This small molecule binds to this protein.
Small molecule (SMILES): CC(=O)N[C@@H]1[C@@H](O)[C@H](O)[C@@H](CO)O[C@H]1O

Sequence of chain 3.A:
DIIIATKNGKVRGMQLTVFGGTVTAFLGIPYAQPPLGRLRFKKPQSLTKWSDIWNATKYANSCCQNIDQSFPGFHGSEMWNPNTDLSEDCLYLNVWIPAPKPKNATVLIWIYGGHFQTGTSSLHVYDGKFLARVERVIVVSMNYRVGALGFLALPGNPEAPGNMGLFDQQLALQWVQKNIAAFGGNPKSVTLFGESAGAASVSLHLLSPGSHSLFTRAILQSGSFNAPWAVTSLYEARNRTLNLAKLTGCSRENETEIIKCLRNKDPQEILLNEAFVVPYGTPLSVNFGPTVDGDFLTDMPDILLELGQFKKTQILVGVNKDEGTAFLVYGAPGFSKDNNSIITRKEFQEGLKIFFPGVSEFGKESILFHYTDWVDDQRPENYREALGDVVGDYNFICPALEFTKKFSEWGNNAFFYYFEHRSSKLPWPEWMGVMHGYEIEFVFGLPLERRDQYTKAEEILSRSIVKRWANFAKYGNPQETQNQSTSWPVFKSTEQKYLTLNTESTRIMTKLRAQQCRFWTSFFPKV

Binding-site contacts:
Ligand atom C7 contacts residue ASN256 of chain 3.A at 4.4 Å.
Ligand atom C3 contacts residue ASN256 of chain 3.A at 4.0 Å.
Ligand atom C2 contacts residue ASN256 of chain 3.A at 2.8 Å.
Ligand atom O5 contacts residue ASN256 of chain 3.A at 2.3 Å (h-bond).
Ligand atom C1 contacts residue ASN256 of chain 3.A at 1.4 Å.
Ligand atom O3 contacts residue ASN256 of chain 3.A at 4.4 Å.
Ligand atom C4 contacts residue ASN256 of chain 3.A at 4.3 Å.
Ligand atom C5 contacts residue ASN256 of chain 3.A at 3.7 Å.
Ligand atom C8 contacts residue THR258 of chain 3.A at 3.4 Å.
Ligand atom N2 contacts residue ASN256 of chain 3.A at 3.3 Å (h-bond).
Ligand atom C7 contacts residue THR258 of chain 3.A at 4.5 Å.
Ligand atom N2 contacts residue THR258 of chain 3.A at 4.4 Å.